Binding-site contacts:
Ligand atom C4 contacts residue THR151 of chain 1.B at 4.1 Å.
Ligand atom C3 contacts residue ILE64 of chain 1.B at 3.8 Å (hydrophobic).
Ligand atom CL8 contacts residue ILE80 of chain 1.B at 3.7 Å.
Ligand atom C1 contacts residue ASN32 of chain 1.B at 4.2 Å.
Ligand atom CL7 contacts residue VAL153 of chain 1.B at 3.3 Å.
Ligand atom C2 contacts residue ILE64 of chain 1.B at 4.1 Å (hydrophobic).
Ligand atom C5 contacts residue ASN32 of chain 1.B at 4.2 Å.
Ligand atom N10 contacts residue GLN58 of chain 1.B at 4.5 Å.
Ligand atom N10 contacts residue ASP59 of chain 1.B at 3.5 Å (salt-bridge).
Ligand atom C6 contacts residue ASN32 of chain 1.B at 4.4 Å.
Ligand atom N10 contacts residue MET152 of chain 1.B at 4.2 Å.
Ligand atom CL8 contacts residue ASN32 of chain 1.B at 4.0 Å.
Ligand atom N10 contacts residue VAL153 of chain 1.B at 4.0 Å.
Ligand atom N9 contacts residue ALA33 of chain 1.B at 3.4 Å.
Ligand atom C2 contacts residue ASN32 of chain 1.B at 3.7 Å.
Ligand atom C5 contacts residue ASP59 of chain 1.B at 3.5 Å.
Ligand atom C6 contacts residue THR151 of chain 1.B at 3.8 Å.
Ligand atom C3 contacts residue GLU36 of chain 1.B at 3.7 Å.
Ligand atom C5 contacts residue THR151 of chain 1.B at 3.8 Å.
Ligand atom CL8 contacts residue ILE64 of chain 1.B at 4.1 Å.
Ligand atom C4 contacts residue ASP59 of chain 1.B at 3.4 Å.
Ligand atom CL7 contacts residue VAL106 of chain 1.B at 3.2 Å.
Ligand atom N10 contacts residue ALA33 of chain 1.B at 3.9 Å.
Ligand atom C5 contacts residue ALA33 of chain 1.B at 3.9 Å (hydrophobic).
Ligand atom C4 contacts residue ALA33 of chain 1.B at 3.8 Å (hydrophobic).
Ligand atom N9 contacts residue ASP59 of chain 1.B at 2.7 Å (salt-bridge).
Ligand atom C4 contacts residue ILE64 of chain 1.B at 4.5 Å (hydrophobic).
Ligand atom CL7 contacts residue MET81 of chain 1.B at 3.9 Å.
Ligand atom N10 contacts residue THR151 of chain 1.B at 3.1 Å (h-bond).
Ligand atom C3 contacts residue ASN32 of chain 1.B at 3.6 Å.
Ligand atom C6 contacts residue VAL29 of chain 1.B at 4.4 Å (hydrophobic).
Ligand atom C1 contacts residue THR151 of chain 1.B at 4.2 Å.
Ligand atom C6 contacts residue VAL153 of chain 1.B at 3.5 Å (hydrophobic).
Ligand atom C4 contacts residue GLU36 of chain 1.B at 3.5 Å.
Ligand atom N9 contacts residue THR151 of chain 1.B at 3.7 Å.
Ligand atom C1 contacts residue VAL153 of chain 1.B at 3.9 Å (hydrophobic).
Ligand atom C4 contacts residue ASN32 of chain 1.B at 3.7 Å.
Ligand atom CL8 contacts residue VAL106 of chain 1.B at 4.0 Å.
Ligand atom N10 contacts residue VAL57 of chain 1.B at 3.1 Å (h-bond).
Ligand atom N9 contacts residue VAL57 of chain 1.B at 4.4 Å.

The protein below binds the small molecule below.
Small molecule (SMILES): NNc1ccc(Cl)c(Cl)c1

Sequence of chain 1.B:
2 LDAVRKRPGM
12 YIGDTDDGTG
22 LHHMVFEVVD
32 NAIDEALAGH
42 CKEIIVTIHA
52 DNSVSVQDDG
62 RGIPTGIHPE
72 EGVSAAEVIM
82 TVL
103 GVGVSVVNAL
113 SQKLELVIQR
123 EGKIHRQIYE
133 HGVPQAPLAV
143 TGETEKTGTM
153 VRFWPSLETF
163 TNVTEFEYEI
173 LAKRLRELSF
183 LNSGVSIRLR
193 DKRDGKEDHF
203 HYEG